A protein and the small-molecule ligand that binds it are described below.
Small molecule (SMILES): CCCCCCCCCCCC[N+](C)(C)CCCS(=O)(=O)O

Sequence of chain 29.A:
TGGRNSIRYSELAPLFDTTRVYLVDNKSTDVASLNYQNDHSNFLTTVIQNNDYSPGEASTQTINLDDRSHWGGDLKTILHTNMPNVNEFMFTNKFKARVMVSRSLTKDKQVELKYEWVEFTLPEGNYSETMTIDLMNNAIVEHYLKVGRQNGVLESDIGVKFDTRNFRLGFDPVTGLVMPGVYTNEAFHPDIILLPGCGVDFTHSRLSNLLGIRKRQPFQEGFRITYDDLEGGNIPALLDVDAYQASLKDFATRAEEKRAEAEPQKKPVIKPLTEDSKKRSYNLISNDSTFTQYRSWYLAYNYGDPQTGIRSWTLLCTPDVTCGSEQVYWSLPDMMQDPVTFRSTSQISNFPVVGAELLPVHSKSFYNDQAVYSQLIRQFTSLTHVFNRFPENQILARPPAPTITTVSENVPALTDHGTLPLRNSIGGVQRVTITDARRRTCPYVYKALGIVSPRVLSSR

Binding-site contacts:
Ligand atom O3S contacts residue THR226 of chain 29.A at 4.0 Å.
Ligand atom N1 contacts residue TRP117 of chain 29.A at 4.1 Å.
Ligand atom C1 contacts residue ARG224 of chain 29.A at 3.8 Å.
Ligand atom C16 contacts residue TRP117 of chain 29.A at 3.7 Å (hydrophobic).
Ligand atom S1 contacts residue ARG98 of chain 29.A at 4.4 Å.
Ligand atom O1S contacts residue ARG98 of chain 29.A at 3.6 Å.
Ligand atom C3 contacts residue ARG224 of chain 29.A at 3.5 Å.
Ligand atom O1S contacts residue THR226 of chain 29.A at 4.3 Å.
Ligand atom C13 contacts residue ARG224 of chain 29.A at 4.1 Å.
Ligand atom C2 contacts residue ARG224 of chain 29.A at 3.8 Å.
Ligand atom C3 contacts residue TRP117 of chain 29.A at 3.5 Å (hydrophobic).
Ligand atom C15 contacts residue ARG224 of chain 29.A at 3.3 Å.
Ligand atom N1 contacts residue ARG98 of chain 29.A at 4.3 Å.
Ligand atom O1S contacts residue ASP228 of chain 29.A at 3.6 Å.
Ligand atom C15 contacts residue TRP117 of chain 29.A at 4.2 Å (hydrophobic).
Ligand atom C16 contacts residue ARG224 of chain 29.A at 4.0 Å.
Ligand atom C2 contacts residue ARG98 of chain 29.A at 3.4 Å.
Ligand atom N1 contacts residue ARG224 of chain 29.A at 4.2 Å.
Ligand atom C14 contacts residue ARG224 of chain 29.A at 4.5 Å.
Ligand atom C3 contacts residue ARG98 of chain 29.A at 3.2 Å.
Ligand atom C1 contacts residue ARG98 of chain 29.A at 3.2 Å.